Binding-site contacts:
Ligand atom O3 contacts residue LYS15 of chain 1.A at 2.6 Å (salt-bridge).
Ligand atom C5 contacts residue THR112 of chain 1.A at 3.2 Å.
Ligand atom C4 contacts residue THR112 of chain 1.A at 3.6 Å.
Ligand atom C1 contacts residue BGC3 of chain 1.C at 3.3 Å.
Ligand atom O2 contacts residue ASP12 of chain 1.A at 2.7 Å (salt-bridge).
Ligand atom C3 contacts residue LYS15 of chain 1.A at 3.5 Å.
Ligand atom C2 contacts residue PHE133 of chain 1.A at 3.6 Å (hydrophobic).
Ligand atom O3 contacts residue CYS14 of chain 1.A at 3.5 Å.
Ligand atom C6 contacts residue TYR10 of chain 1.A at 3.3 Å (hydrophobic).
Ligand atom O6 contacts residue ASN50 of chain 1.A at 3.7 Å.
Ligand atom O1 contacts residue ALA75 of chain 1.A at 3.6 Å.
Ligand atom C6 contacts residue ASP12 of chain 1.A at 2.6 Å.
Ligand atom O2 contacts residue BGC3 of chain 1.C at 3.1 Å (h-bond).
Ligand atom O1 contacts residue THR112 of chain 1.A at 3.5 Å (h-bond).
Ligand atom O5 contacts residue BGC3 of chain 1.C at 3.5 Å (h-bond).
Ligand atom O2 contacts residue ASN50 of chain 1.A at 3.5 Å (h-bond).
Ligand atom O4 contacts residue PHE133 of chain 1.A at 3.1 Å.
Ligand atom C5 contacts residue BGC3 of chain 1.C at 3.6 Å.
Ligand atom O4 contacts residue SER17 of chain 1.A at 3.5 Å.
Ligand atom O3 contacts residue THR112 of chain 1.A at 3.4 Å (h-bond).
Ligand atom O2 contacts residue LYS23 of chain 1.A at 3.4 Å (salt-bridge).
Ligand atom C6 contacts residue BGC3 of chain 1.C at 3.6 Å.
Ligand atom O2 contacts residue CYS14 of chain 1.A at 3.3 Å.
Ligand atom O1 contacts residue ASP122 of chain 1.A at 2.7 Å (salt-bridge).
Ligand atom C1 contacts residue THR112 of chain 1.A at 3.4 Å.
Ligand atom O1 contacts residue GLY113 of chain 1.A at 3.5 Å.
Ligand atom O6 contacts residue VAL130 of chain 1.A at 3.7 Å.
Ligand atom O3 contacts residue LYS23 of chain 1.A at 2.9 Å (salt-bridge).
Ligand atom C6 contacts residue THR112 of chain 1.A at 3.6 Å.
Ligand atom C2 contacts residue ASP12 of chain 1.A at 3.6 Å.
Ligand atom O6 contacts residue ASP12 of chain 1.A at 3.6 Å (salt-bridge).
Ligand atom O2 contacts residue SER17 of chain 1.A at 2.5 Å (h-bond).
Ligand atom C2 contacts residue SER17 of chain 1.A at 3.3 Å.
Ligand atom C5 contacts residue ASP12 of chain 1.A at 3.6 Å.
Ligand atom C1 contacts residue ASP122 of chain 1.A at 3.0 Å.
Ligand atom O6 contacts residue BGC3 of chain 1.C at 2.9 Å (h-bond).
Ligand atom O4 contacts residue ASP12 of chain 1.A at 3.4 Å (salt-bridge).
Ligand atom O5 contacts residue THR112 of chain 1.A at 3.1 Å (h-bond).
Ligand atom O1 contacts residue GLY114 of chain 1.A at 3.7 Å.
Ligand atom O3 contacts residue GLY113 of chain 1.A at 3.0 Å.

A protein and the small-molecule ligand that binds it are described below.
Small molecule (SMILES): OC[C@H]1O[C@@H](O[C@H]2[C@H](O)[C@@H](O)[C@H](O[C@H]3[C@H](O)[C@@H](O)[C@H](O[C@H]4[C@H](O)[C@@H](O)[C@H](O)O[C@@H]4CO)O[C@@H]3CO)O[C@@H]2CO)[C@H](O)[C@@H](O)[C@@H]1O

Sequence of chain 1.A:
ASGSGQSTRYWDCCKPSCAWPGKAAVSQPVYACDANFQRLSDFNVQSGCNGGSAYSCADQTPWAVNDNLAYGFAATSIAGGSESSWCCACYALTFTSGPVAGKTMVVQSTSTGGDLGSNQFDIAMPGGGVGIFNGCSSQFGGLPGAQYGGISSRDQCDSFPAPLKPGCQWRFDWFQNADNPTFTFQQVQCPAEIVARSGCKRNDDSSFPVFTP